Sequence of chain 1.I:
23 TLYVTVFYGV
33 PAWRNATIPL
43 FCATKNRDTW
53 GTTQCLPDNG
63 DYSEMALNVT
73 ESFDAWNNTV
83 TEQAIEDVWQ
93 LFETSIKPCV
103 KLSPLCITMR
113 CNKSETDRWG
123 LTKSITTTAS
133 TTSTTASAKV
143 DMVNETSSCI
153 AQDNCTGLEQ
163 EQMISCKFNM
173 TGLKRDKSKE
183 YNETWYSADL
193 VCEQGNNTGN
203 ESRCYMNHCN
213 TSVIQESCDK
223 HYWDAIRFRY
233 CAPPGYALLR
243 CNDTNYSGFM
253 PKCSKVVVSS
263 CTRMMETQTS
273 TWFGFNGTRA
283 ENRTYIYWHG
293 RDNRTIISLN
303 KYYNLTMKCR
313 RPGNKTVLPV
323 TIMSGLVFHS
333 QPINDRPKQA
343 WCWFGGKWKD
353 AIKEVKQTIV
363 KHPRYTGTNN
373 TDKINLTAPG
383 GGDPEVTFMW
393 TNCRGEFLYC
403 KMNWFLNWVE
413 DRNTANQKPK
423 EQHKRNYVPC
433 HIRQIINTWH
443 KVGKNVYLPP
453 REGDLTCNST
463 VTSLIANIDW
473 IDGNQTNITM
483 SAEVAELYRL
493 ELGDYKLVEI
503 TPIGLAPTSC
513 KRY

Binding-site contacts:
Ligand atom C1 contacts residue ASN371 of chain 1.I at 1.5 Å.
Ligand atom C3 contacts residue ASN371 of chain 1.I at 3.9 Å.
Ligand atom C8 contacts residue ASN371 of chain 1.I at 3.6 Å.
Ligand atom N2 contacts residue ASN371 of chain 1.I at 2.7 Å (h-bond).
Ligand atom C5 contacts residue ASN371 of chain 1.I at 4.2 Å.
Ligand atom C4 contacts residue ASN371 of chain 1.I at 4.4 Å.
Ligand atom O7 contacts residue ASN371 of chain 1.I at 3.4 Å (h-bond).
Ligand atom C7 contacts residue ASN372 of chain 1.I at 4.4 Å.
Ligand atom C5 contacts residue GLY44 of chain 1.K at 3.6 Å.
Ligand atom O4 contacts residue GLY44 of chain 1.K at 2.9 Å (h-bond).
Ligand atom C7 contacts residue ASN371 of chain 1.I at 3.2 Å.
Ligand atom O5 contacts residue ASN371 of chain 1.I at 4.1 Å.
Ligand atom C2 contacts residue ASN371 of chain 1.I at 2.7 Å.
Ligand atom C5 contacts residue ASN371 of chain 1.I at 3.8 Å.
Ligand atom C8 contacts residue ASN372 of chain 1.I at 3.2 Å.
Ligand atom O5 contacts residue ASN371 of chain 1.I at 2.5 Å (h-bond).
Ligand atom C6 contacts residue GLY44 of chain 1.K at 4.1 Å.
Ligand atom C6 contacts residue ASN371 of chain 1.I at 3.9 Å.
Ligand atom C4 contacts residue GLY44 of chain 1.K at 3.7 Å.
Ligand atom C3 contacts residue GLY44 of chain 1.K at 4.2 Å.

A protein and the small-molecule ligand that binds it are described below.
Small molecule (SMILES): CC(=O)N[C@H]1[C@H](O[C@H]2[C@H](O)[C@@H](NC(C)=O)CO[C@@H]2CO[C@@H]2O[C@@H](C)[C@@H](O)[C@@H](O)[C@@H]2O)O[C@H](CO)[C@@H](O)[C@@H]1O

Sequence of chain 1.K:
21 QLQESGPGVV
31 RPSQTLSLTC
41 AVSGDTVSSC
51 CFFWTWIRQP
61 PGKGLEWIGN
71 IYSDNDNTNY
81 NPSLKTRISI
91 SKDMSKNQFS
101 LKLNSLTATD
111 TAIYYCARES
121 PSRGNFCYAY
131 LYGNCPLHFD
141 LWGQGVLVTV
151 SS